The small molecule below binds the protein below.
Small molecule (SMILES): C[C@@H]1O[C@H](O)[C@@H](O)[C@H](O)[C@@H]1O

Binding-site contacts:
Ligand atom C6 contacts residue TYR131 of chain 1.F at 4.2 Å (hydrophobic).
Ligand atom C2 contacts residue TYR37 of chain 1.F at 4.2 Å (hydrophobic).
Ligand atom C3 contacts residue HIS88 of chain 1.F at 4.0 Å.
Ligand atom C6 contacts residue ASP200 of chain 1.F at 3.9 Å.
Ligand atom C5 contacts residue HIS87 of chain 1.F at 4.3 Å.
Ligand atom O4 contacts residue HIS88 of chain 1.F at 4.0 Å.
Ligand atom C4 contacts residue TYR37 of chain 1.F at 4.2 Å (hydrophobic).
Ligand atom C3 contacts residue ASP200 of chain 1.F at 4.2 Å.
Ligand atom C4 contacts residue GLU39 of chain 1.F at 3.4 Å.
Ligand atom C4 contacts residue HIS87 of chain 1.F at 4.2 Å.
Ligand atom C1 contacts residue TRP283 of chain 1.F at 4.3 Å (hydrophobic).
Ligand atom C6 contacts residue TRP283 of chain 1.F at 4.4 Å (hydrophobic).
Ligand atom O3 contacts residue TRP40 of chain 1.F at 3.6 Å (h-bond).
Ligand atom C4 contacts residue TRP40 of chain 1.F at 3.8 Å (hydrophobic).
Ligand atom O1 contacts residue ASP200 of chain 1.F at 4.4 Å.
Ligand atom O5 contacts residue ASP200 of chain 1.F at 3.7 Å.
Ligand atom O5 contacts residue TRP283 of chain 1.F at 4.5 Å.
Ligand atom C5 contacts residue GLU39 of chain 1.F at 4.2 Å.
Ligand atom O2 contacts residue TYR37 of chain 1.F at 3.3 Å.
Ligand atom O4 contacts residue TRP40 of chain 1.F at 3.2 Å (h-bond).
Ligand atom O4 contacts residue GLU39 of chain 1.F at 3.0 Å (salt-bridge).
Ligand atom C5 contacts residue ASP200 of chain 1.F at 4.2 Å.
Ligand atom C5 contacts residue TRP283 of chain 1.F at 3.9 Å (hydrophobic).
Ligand atom O3 contacts residue ASP200 of chain 1.F at 3.1 Å (salt-bridge).
Ligand atom C2 contacts residue ASP200 of chain 1.F at 4.3 Å.
Ligand atom C3 contacts residue TRP40 of chain 1.F at 3.5 Å (hydrophobic).
Ligand atom C6 contacts residue HIS18 of chain 1.F at 2.9 Å.
Ligand atom O3 contacts residue HIS87 of chain 1.F at 4.5 Å.
Ligand atom C3 contacts residue TYR37 of chain 1.F at 4.2 Å (hydrophobic).
Ligand atom C4 contacts residue TRP283 of chain 1.F at 4.0 Å (hydrophobic).
Ligand atom C5 contacts residue HIS18 of chain 1.F at 4.0 Å.
Ligand atom O3 contacts residue HIS88 of chain 1.F at 2.7 Å (h-bond).
Ligand atom O4 contacts residue HIS87 of chain 1.F at 3.1 Å (h-bond).
Ligand atom C6 contacts residue HIS87 of chain 1.F at 3.1 Å.

Sequence of chain 1.F:
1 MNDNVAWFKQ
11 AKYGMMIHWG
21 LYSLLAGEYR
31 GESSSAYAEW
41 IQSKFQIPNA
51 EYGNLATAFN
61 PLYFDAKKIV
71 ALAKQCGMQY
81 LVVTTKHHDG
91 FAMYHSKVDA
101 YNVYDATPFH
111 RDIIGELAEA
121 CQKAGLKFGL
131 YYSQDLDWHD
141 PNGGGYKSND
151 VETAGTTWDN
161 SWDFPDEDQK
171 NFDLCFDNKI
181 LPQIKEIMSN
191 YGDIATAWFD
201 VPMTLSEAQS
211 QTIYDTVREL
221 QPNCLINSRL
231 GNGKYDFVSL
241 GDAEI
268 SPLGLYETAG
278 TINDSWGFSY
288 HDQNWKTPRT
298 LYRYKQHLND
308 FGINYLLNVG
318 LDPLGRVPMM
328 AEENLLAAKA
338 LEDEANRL